The protein below binds the small molecule below.
Small molecule (SMILES): CC(=O)N[C@H]1[C@H](O[C@H]2[C@H](O)[C@@H](NC(C)=O)CO[C@@H]2CO)O[C@H](CO)[C@@H](O)[C@@H]1O

Binding-site contacts:
Ligand atom O7 contacts residue ASN154 of chain 5.E at 2.6 Å (h-bond).
Ligand atom C8 contacts residue THR156 of chain 5.E at 4.0 Å.
Ligand atom C8 contacts residue ASN154 of chain 5.E at 3.6 Å.
Ligand atom N2 contacts residue THR156 of chain 5.E at 3.6 Å (h-bond).
Ligand atom C7 contacts residue ASN154 of chain 5.E at 3.3 Å.
Ligand atom O6 contacts residue MET151 of chain 5.E at 3.4 Å.
Ligand atom O5 contacts residue ASN154 of chain 5.E at 4.0 Å.
Ligand atom C6 contacts residue MET151 of chain 5.E at 4.5 Å (hydrophobic).
Ligand atom C1 contacts residue THR156 of chain 5.E at 3.6 Å.
Ligand atom C7 contacts residue THR156 of chain 5.E at 3.9 Å.
Ligand atom C2 contacts residue ASN154 of chain 5.E at 3.5 Å.
Ligand atom C2 contacts residue THR156 of chain 5.E at 4.2 Å.
Ligand atom N2 contacts residue ASN154 of chain 5.E at 3.8 Å.
Ligand atom C1 contacts residue ASN154 of chain 5.E at 3.4 Å.

Sequence of chain 5.E:
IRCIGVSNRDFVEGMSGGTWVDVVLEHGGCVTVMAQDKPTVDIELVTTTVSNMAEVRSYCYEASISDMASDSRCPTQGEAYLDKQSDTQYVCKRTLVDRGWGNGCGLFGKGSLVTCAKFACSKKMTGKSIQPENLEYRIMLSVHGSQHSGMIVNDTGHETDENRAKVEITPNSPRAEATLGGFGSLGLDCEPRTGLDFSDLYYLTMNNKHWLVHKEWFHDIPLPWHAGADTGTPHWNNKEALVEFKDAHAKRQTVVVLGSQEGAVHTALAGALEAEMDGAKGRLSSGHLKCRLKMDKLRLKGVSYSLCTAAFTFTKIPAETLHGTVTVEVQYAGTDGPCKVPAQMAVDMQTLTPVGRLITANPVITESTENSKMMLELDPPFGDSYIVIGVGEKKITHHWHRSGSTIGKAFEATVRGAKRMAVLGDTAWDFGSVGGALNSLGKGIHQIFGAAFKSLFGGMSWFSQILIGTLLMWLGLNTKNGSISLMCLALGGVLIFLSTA